This small molecule binds to this protein.
Small molecule (SMILES): CC(C)[C@H](NC(=O)CNC(=O)[C@H](CO)NC(=O)[C@@H]1CCCN1C(=O)[C@@H](N)CO)C(=O)N[C@@H](Cc1ccccc1)C(=O)N[C@H](C(=O)N[C@@H](Cc1ccccc1)C(=O)NCC=O)[C@@H](C)O

Binding-site contacts:
Ligand atom N contacts residue ASN57 of chain 4.A at 3.0 Å (h-bond).
Ligand atom CA contacts residue GLN176 of chain 2.A at 3.3 Å.
Ligand atom CG contacts residue ARG143 of chain 2.A at 3.5 Å.
Ligand atom CD1 contacts residue ASN57 of chain 4.A at 3.3 Å.
Ligand atom O contacts residue GLY106 of chain 4.A at 3.1 Å (h-bond).
Ligand atom N contacts residue GLN176 of chain 2.A at 3.2 Å (h-bond).
Ligand atom CA contacts residue ASN57 of chain 4.A at 3.8 Å.
Ligand atom CE1 contacts residue PRO38 of chain 2.A at 3.7 Å (hydrophobic).
Ligand atom CD2 contacts residue LEU56 of chain 4.A at 3.6 Å (hydrophobic).
Ligand atom N contacts residue GLN176 of chain 2.A at 3.2 Å (h-bond).
Ligand atom OG contacts residue GLN176 of chain 2.A at 3.3 Å (h-bond).
Ligand atom N contacts residue ASN57 of chain 4.A at 3.1 Å (h-bond).
Ligand atom CB contacts residue GLN176 of chain 2.A at 3.3 Å.
Ligand atom CG2 contacts residue PRO34 of chain 2.A at 3.3 Å (hydrophobic).
Ligand atom OG contacts residue ALA177 of chain 2.A at 3.0 Å (h-bond).
Ligand atom CG1 contacts residue GLN176 of chain 2.A at 3.4 Å.
Ligand atom CZ contacts residue PRO38 of chain 2.A at 3.6 Å (hydrophobic).
Ligand atom CA contacts residue ASN139 of chain 2.A at 3.6 Å.
Ligand atom CG2 contacts residue PRO38 of chain 2.A at 3.8 Å (hydrophobic).
Ligand atom O contacts residue ARG173 of chain 2.A at 3.1 Å (salt-bridge).
Ligand atom C contacts residue ASN53 of chain 4.A at 3.5 Å.
Ligand atom N contacts residue ASN57 of chain 4.A at 3.0 Å (h-bond).
Ligand atom O contacts residue THR107 of chain 4.A at 3.5 Å.
Ligand atom CB contacts residue ASN53 of chain 4.A at 3.1 Å.
Ligand atom CD contacts residue ARG143 of chain 2.A at 3.7 Å.
Ligand atom CZ contacts residue MET66 of chain 4.A at 3.2 Å (hydrophobic).
Ligand atom CE1 contacts residue LYS70 of chain 4.A at 3.6 Å.
Ligand atom OG1 contacts residue ARG173 of chain 2.A at 3.7 Å.
Ligand atom CD2 contacts residue ASN57 of chain 4.A at 3.2 Å.
Ligand atom CG2 contacts residue ILE37 of chain 2.A at 3.6 Å (hydrophobic).
Ligand atom CE2 contacts residue ILE37 of chain 2.A at 3.7 Å (hydrophobic).
Ligand atom CA contacts residue ASN53 of chain 4.A at 3.6 Å.
Ligand atom CA contacts residue GLN176 of chain 2.A at 3.7 Å.
Ligand atom O contacts residue ASN53 of chain 4.A at 3.1 Å (h-bond).
Ligand atom CZ contacts residue SER41 of chain 2.A at 3.7 Å.
Ligand atom O contacts residue GLN176 of chain 2.A at 3.7 Å.
Ligand atom CA contacts residue ASN57 of chain 4.A at 3.4 Å.
Ligand atom CE1 contacts residue MET66 of chain 4.A at 3.6 Å (hydrophobic).
Ligand atom N contacts residue ASN53 of chain 4.A at 3.8 Å.
Ligand atom C contacts residue GLN176 of chain 2.A at 3.6 Å.

Sequence of chain 2.A:
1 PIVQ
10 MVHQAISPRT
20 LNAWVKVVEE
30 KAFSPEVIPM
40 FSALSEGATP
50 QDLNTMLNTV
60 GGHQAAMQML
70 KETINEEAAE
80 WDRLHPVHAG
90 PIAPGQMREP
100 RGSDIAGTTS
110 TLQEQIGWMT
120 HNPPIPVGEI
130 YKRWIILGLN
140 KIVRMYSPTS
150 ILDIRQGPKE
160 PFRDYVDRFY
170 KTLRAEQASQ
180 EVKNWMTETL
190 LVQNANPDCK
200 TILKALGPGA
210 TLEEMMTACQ

Sequence of chain 4.A:
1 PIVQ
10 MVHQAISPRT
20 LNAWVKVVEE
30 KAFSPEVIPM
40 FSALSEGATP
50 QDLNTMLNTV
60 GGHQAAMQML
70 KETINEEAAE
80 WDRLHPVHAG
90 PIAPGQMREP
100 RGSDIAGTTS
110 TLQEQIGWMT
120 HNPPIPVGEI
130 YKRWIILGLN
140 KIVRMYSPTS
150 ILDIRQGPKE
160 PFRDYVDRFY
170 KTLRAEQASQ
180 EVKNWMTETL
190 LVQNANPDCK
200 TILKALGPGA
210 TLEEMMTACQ